Binding-site contacts:
Ligand atom O2 contacts residue GLY346 of chain 1.A at 2.9 Å.
Ligand atom C11 contacts residue LEU253 of chain 1.A at 4.0 Å (hydrophobic).
Ligand atom C12 contacts residue ILE345 of chain 1.A at 4.0 Å (hydrophobic).
Ligand atom C4 contacts residue ASN315 of chain 1.A at 3.4 Å.
Ligand atom O2 contacts residue SER347 of chain 1.A at 2.7 Å (h-bond).
Ligand atom C9 contacts residue ILE345 of chain 1.A at 4.0 Å (hydrophobic).
Ligand atom O3 contacts residue CYS143 of chain 1.A at 3.8 Å.
Ligand atom O2 contacts residue CYS143 of chain 1.A at 3.0 Å (h-bond).
Ligand atom C5 contacts residue ASN315 of chain 1.A at 4.3 Å.
Ligand atom C8 contacts residue ILE345 of chain 1.A at 3.1 Å (hydrophobic).
Ligand atom C11 contacts residue GLY257 of chain 1.A at 3.9 Å.
Ligand atom C12 contacts residue LEU254 of chain 1.A at 3.4 Å (hydrophobic).
Ligand atom C9 contacts residue VAL287 of chain 1.A at 4.2 Å (hydrophobic).
Ligand atom C11 contacts residue ILE345 of chain 1.A at 4.0 Å (hydrophobic).
Ligand atom O1 contacts residue CYS143 of chain 1.A at 3.8 Å.
Ligand atom C5 contacts residue VAL287 of chain 1.A at 3.6 Å (hydrophobic).
Ligand atom C1 contacts residue ALA142 of chain 1.A at 3.5 Å (hydrophobic).
Ligand atom C1 contacts residue CYS143 of chain 1.A at 3.4 Å (hydrophobic).
Ligand atom N1 contacts residue SER347 of chain 1.A at 2.8 Å (h-bond).
Ligand atom O1 contacts residue ASN315 of chain 1.A at 2.5 Å (h-bond).
Ligand atom N1 contacts residue CYS143 of chain 1.A at 4.2 Å.
Ligand atom O1 contacts residue VAL287 of chain 1.A at 3.6 Å.
Ligand atom C4 contacts residue VAL287 of chain 1.A at 4.2 Å (hydrophobic).
Ligand atom C2 contacts residue GLY346 of chain 1.A at 4.3 Å.
Ligand atom N1 contacts residue GLU117 of chain 2.A at 3.7 Å.
Ligand atom C7 contacts residue ILE345 of chain 1.A at 3.6 Å (hydrophobic).
Ligand atom C10 contacts residue HIS291 of chain 1.A at 4.0 Å.
Ligand atom C10 contacts residue LEU253 of chain 1.A at 3.7 Å (hydrophobic).
Ligand atom C7 contacts residue ASN285 of chain 1.A at 4.1 Å.
Ligand atom C2 contacts residue SER347 of chain 1.A at 4.2 Å.
Ligand atom C3 contacts residue SER347 of chain 1.A at 4.2 Å.
Ligand atom C3 contacts residue CYS143 of chain 1.A at 3.9 Å (hydrophobic).
Ligand atom C2 contacts residue CYS143 of chain 1.A at 3.0 Å (hydrophobic).
Ligand atom C1 contacts residue SER347 of chain 1.A at 3.2 Å.
Ligand atom C1 contacts residue GLY346 of chain 1.A at 3.9 Å.
Ligand atom C6 contacts residue LEU253 of chain 1.A at 3.9 Å (hydrophobic).
Ligand atom N1 contacts residue ALA142 of chain 1.A at 3.4 Å.
Ligand atom O2 contacts residue ALA142 of chain 1.A at 3.0 Å.
Ligand atom O3 contacts residue ASN315 of chain 1.A at 4.2 Å.
Ligand atom C7 contacts residue VAL287 of chain 1.A at 3.6 Å (hydrophobic).

Sequence of chain 2.A:
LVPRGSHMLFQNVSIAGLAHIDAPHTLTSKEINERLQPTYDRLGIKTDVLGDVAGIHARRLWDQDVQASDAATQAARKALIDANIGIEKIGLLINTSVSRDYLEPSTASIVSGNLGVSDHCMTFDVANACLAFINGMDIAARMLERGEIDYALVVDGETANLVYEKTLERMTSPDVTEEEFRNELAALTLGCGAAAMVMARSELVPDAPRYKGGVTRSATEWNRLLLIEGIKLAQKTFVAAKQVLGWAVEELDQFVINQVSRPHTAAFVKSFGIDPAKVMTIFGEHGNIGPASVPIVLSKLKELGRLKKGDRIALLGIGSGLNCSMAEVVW

The protein below binds the small molecule below.
Small molecule (SMILES): C/C=C/C/C=C/CCC(=O)[C@@H](O)CC(N)=O

Sequence of chain 1.A:
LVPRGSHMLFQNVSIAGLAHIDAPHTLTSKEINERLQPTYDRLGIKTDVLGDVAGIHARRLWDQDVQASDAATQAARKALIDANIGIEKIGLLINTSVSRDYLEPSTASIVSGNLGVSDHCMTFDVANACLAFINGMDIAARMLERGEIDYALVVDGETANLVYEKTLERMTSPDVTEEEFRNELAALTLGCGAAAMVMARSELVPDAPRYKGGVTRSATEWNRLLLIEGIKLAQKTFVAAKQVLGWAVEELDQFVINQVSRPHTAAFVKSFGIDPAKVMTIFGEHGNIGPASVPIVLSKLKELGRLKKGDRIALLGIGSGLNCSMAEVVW